Sequence of chain 45.W:
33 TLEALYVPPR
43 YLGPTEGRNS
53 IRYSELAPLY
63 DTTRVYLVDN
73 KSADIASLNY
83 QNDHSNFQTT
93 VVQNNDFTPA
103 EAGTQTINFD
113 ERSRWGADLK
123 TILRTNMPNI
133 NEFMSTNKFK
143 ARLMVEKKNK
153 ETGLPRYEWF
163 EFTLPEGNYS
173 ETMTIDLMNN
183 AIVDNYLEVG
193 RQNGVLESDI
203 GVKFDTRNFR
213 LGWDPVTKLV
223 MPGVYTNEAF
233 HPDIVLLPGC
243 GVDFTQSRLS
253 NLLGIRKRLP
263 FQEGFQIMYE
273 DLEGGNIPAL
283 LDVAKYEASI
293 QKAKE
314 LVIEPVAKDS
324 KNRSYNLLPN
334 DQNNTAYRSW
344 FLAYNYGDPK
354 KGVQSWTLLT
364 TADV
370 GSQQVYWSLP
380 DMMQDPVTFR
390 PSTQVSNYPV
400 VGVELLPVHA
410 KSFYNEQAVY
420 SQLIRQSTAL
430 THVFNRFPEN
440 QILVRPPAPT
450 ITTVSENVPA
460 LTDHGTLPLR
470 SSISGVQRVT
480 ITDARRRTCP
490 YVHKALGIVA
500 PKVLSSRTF

Binding-site contacts:
Ligand atom CG2 contacts residue TYR188 of chain 28.W at 3.9 Å (hydrophobic).
Ligand atom OH contacts residue MET223 of chain 45.W at 2.2 Å (h-bond).
Ligand atom OH contacts residue THR430 of chain 28.W at 3.4 Å.
Ligand atom CZ contacts residue MET223 of chain 45.W at 2.9 Å (hydrophobic).
Ligand atom CB contacts residue ARG435 of chain 28.W at 3.7 Å.
Ligand atom CE2 contacts residue MET223 of chain 45.W at 3.5 Å (hydrophobic).
Ligand atom N contacts residue ARG193 of chain 28.W at 3.8 Å.
Ligand atom CD1 contacts residue HIS431 of chain 28.W at 3.3 Å.
Ligand atom CG2 contacts residue LEU189 of chain 28.W at 2.8 Å (hydrophobic).
Ligand atom CG contacts residue GLU289 of chain 45.W at 3.6 Å.
Ligand atom CD2 contacts residue MET223 of chain 45.W at 3.7 Å (hydrophobic).
Ligand atom OH contacts residue LEU283 of chain 45.W at 3.8 Å.
Ligand atom CZ contacts residue HIS431 of chain 28.W at 3.4 Å.
Ligand atom CE1 contacts residue VAL432 of chain 28.W at 3.8 Å (hydrophobic).
Ligand atom CZ contacts residue ARG193 of chain 28.W at 3.1 Å.
Ligand atom CG1 contacts residue ARG435 of chain 28.W at 3.8 Å.
Ligand atom CE1 contacts residue ARG193 of chain 28.W at 3.1 Å.
Ligand atom C contacts residue ARG193 of chain 28.W at 3.3 Å.
Ligand atom CB contacts residue LEU189 of chain 28.W at 3.8 Å (hydrophobic).
Ligand atom CD1 contacts residue ARG193 of chain 28.W at 3.7 Å.
Ligand atom CZ contacts residue THR219 of chain 45.W at 3.2 Å.
Ligand atom CE1 contacts residue MET223 of chain 45.W at 3.3 Å (hydrophobic).
Ligand atom CG1 contacts residue PHE436 of chain 28.W at 3.4 Å (hydrophobic).
Ligand atom CA contacts residue ARG193 of chain 28.W at 3.8 Å.
Ligand atom CG contacts residue TYR288 of chain 45.W at 3.4 Å (hydrophobic).
Ligand atom ND2 contacts residue GLU199 of chain 28.W at 2.9 Å (salt-bridge).
Ligand atom O contacts residue ARG193 of chain 28.W at 2.8 Å (salt-bridge).
Ligand atom ND2 contacts residue TYR188 of chain 28.W at 3.5 Å (h-bond).
Ligand atom CE1 contacts residue THR219 of chain 45.W at 3.9 Å.
Ligand atom O contacts residue ARG435 of chain 28.W at 3.6 Å (salt-bridge).
Ligand atom CD1 contacts residue GLU289 of chain 45.W at 3.0 Å.
Ligand atom CE1 contacts residue HIS431 of chain 28.W at 3.0 Å.
Ligand atom OD1 contacts residue GLU199 of chain 28.W at 3.4 Å (salt-bridge).
Ligand atom CG contacts residue GLU199 of chain 28.W at 3.6 Å.
Ligand atom CE2 contacts residue ARG193 of chain 28.W at 3.8 Å.
Ligand atom CB contacts residue GLU289 of chain 45.W at 3.8 Å.
Ligand atom CE1 contacts residue GLU289 of chain 45.W at 3.6 Å.
Ligand atom CG contacts residue HIS431 of chain 28.W at 3.8 Å.
Ligand atom CD contacts residue HIS431 of chain 28.W at 3.8 Å.
Ligand atom OH contacts residue HIS431 of chain 28.W at 2.9 Å (h-bond).

A protein and the small-molecule ligand that binds it are described below.
Small molecule (SMILES): CC(C)[C@H](NC(=O)[C@@H]1CCCN1C(=O)[C@H](CC(N)=O)NC(=O)[C@@H](N)Cc1ccccc1)C(=O)N[C@@H](Cc1ccc(O)cc1)C(=O)N1CCC[C@H]1C(=O)N[C@H](C=O)Cc1ccc(O)cc1

Sequence of chain 28.W:
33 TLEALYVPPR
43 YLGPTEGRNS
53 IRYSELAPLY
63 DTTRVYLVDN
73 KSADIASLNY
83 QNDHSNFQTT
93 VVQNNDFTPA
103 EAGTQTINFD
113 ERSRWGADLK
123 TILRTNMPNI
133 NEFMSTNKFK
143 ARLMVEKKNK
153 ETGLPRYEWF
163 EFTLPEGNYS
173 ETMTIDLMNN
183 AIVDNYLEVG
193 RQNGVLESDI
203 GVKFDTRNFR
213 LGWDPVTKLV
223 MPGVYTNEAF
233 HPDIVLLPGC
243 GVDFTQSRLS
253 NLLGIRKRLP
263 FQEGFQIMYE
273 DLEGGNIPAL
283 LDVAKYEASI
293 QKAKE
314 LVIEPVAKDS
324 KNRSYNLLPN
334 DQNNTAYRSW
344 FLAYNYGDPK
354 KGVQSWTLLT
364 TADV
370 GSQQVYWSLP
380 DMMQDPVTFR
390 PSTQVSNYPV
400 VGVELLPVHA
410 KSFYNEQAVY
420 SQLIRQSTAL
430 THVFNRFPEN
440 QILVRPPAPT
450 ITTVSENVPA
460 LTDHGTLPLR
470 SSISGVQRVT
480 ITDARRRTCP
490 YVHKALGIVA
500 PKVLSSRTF